A small-molecule ligand and the protein it binds are described below.
Small molecule (SMILES): CC(=O)N[C@@H]1[C@@H](O)[C@H](O)[C@@H](CO)O[C@H]1O

Binding-site contacts:
Ligand atom C3 contacts residue ASN259 of chain 8.O at 3.7 Å.
Ligand atom C4 contacts residue LYS181 of chain 8.N at 3.6 Å.
Ligand atom C3 contacts residue LYS115 of chain 8.N at 4.3 Å.
Ligand atom C5 contacts residue LYS181 of chain 8.N at 3.4 Å.
Ligand atom O3 contacts residue LYS115 of chain 8.N at 3.6 Å (salt-bridge).
Ligand atom O7 contacts residue ASN259 of chain 8.O at 3.2 Å (h-bond).
Ligand atom O4 contacts residue LYS181 of chain 8.N at 2.7 Å (salt-bridge).
Ligand atom N2 contacts residue ASN259 of chain 8.O at 2.8 Å (h-bond).
Ligand atom C7 contacts residue ASN259 of chain 8.O at 3.2 Å.
Ligand atom C1 contacts residue ASN259 of chain 8.O at 1.4 Å.
Ligand atom O4 contacts residue PHE118 of chain 8.N at 4.1 Å.
Ligand atom C5 contacts residue ASN259 of chain 8.O at 3.7 Å.
Ligand atom O5 contacts residue ASN259 of chain 8.O at 2.3 Å (h-bond).
Ligand atom N2 contacts residue THR116 of chain 8.N at 4.1 Å.
Ligand atom O6 contacts residue LYS181 of chain 8.N at 3.4 Å (salt-bridge).
Ligand atom C6 contacts residue LYS181 of chain 8.N at 3.4 Å.
Ligand atom C4 contacts residue ASN259 of chain 8.O at 4.2 Å.
Ligand atom C2 contacts residue ASN259 of chain 8.O at 2.4 Å.
Ligand atom C8 contacts residue THR116 of chain 8.N at 4.3 Å.
Ligand atom C8 contacts residue LEU257 of chain 8.O at 4.1 Å (hydrophobic).
Ligand atom C8 contacts residue ALA258 of chain 8.O at 3.7 Å (hydrophobic).
Ligand atom C8 contacts residue ASN259 of chain 8.O at 4.2 Å.

Sequence of chain 8.N:
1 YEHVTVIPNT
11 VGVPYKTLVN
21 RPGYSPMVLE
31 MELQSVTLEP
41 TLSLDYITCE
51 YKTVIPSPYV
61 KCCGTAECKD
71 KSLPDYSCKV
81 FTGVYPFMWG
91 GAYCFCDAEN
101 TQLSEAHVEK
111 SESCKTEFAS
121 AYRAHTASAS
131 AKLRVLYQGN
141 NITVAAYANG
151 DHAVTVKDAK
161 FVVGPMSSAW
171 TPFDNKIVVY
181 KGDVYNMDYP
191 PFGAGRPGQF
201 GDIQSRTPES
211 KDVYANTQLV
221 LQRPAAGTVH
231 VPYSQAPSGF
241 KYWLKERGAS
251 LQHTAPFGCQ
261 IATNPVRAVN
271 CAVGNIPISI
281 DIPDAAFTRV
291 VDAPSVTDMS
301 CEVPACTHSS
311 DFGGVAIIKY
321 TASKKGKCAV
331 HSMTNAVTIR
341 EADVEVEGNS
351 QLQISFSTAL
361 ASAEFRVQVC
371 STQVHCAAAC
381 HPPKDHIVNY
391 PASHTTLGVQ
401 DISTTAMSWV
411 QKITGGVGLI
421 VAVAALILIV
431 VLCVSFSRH

Sequence of chain 8.O:
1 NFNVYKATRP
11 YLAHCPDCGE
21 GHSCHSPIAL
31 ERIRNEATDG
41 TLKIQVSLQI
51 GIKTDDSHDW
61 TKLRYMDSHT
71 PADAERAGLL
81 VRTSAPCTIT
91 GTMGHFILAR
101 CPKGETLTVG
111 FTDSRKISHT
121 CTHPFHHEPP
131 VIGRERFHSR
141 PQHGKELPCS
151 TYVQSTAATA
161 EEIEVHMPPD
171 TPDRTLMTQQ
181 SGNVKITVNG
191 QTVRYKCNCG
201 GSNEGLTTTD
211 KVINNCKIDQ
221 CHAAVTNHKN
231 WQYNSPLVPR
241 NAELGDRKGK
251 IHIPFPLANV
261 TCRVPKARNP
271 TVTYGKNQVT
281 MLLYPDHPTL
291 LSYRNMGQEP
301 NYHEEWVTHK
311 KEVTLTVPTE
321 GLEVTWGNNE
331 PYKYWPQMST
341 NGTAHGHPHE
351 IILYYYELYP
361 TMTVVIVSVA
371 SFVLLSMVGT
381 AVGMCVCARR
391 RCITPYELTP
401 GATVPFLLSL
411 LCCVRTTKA